Sequence of chain 1.B:
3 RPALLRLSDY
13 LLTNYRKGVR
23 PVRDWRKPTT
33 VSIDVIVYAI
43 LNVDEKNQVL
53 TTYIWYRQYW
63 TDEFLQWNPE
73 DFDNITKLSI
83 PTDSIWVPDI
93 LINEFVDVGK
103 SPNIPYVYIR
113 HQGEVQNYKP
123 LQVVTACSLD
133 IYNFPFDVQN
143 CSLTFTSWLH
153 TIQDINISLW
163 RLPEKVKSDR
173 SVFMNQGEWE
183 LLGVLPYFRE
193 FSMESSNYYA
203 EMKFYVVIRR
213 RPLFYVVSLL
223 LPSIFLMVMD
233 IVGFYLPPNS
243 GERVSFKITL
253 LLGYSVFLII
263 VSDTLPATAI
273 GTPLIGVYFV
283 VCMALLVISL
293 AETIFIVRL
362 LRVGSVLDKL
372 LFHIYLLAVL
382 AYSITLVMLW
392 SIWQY

Binding-site contacts:
Ligand atom N2 contacts residue ILE154 of chain 1.B at 4.1 Å.
Ligand atom C7 contacts residue ASN158 of chain 1.B at 3.3 Å.
Ligand atom N2 contacts residue GLU192 of chain 1.B at 4.4 Å.
Ligand atom C8 contacts residue ILE154 of chain 1.B at 4.0 Å (hydrophobic).
Ligand atom C5 contacts residue ASN158 of chain 1.B at 3.6 Å.
Ligand atom C3 contacts residue PHE190 of chain 1.B at 4.4 Å (hydrophobic).
Ligand atom C8 contacts residue PHE190 of chain 1.B at 4.0 Å (hydrophobic).
Ligand atom C1 contacts residue ILE159 of chain 1.B at 4.3 Å (hydrophobic).
Ligand atom O5 contacts residue PHE190 of chain 1.B at 4.0 Å.
Ligand atom C8 contacts residue ASN158 of chain 1.B at 4.5 Å.
Ligand atom C1 contacts residue PHE190 of chain 1.B at 3.7 Å (hydrophobic).
Ligand atom O5 contacts residue SER160 of chain 1.B at 3.5 Å (h-bond).
Ligand atom C3 contacts residue ASN158 of chain 1.B at 3.8 Å.
Ligand atom O5 contacts residue ASN158 of chain 1.B at 2.3 Å (h-bond).
Ligand atom O6 contacts residue ILE159 of chain 1.B at 4.2 Å.
Ligand atom C5 contacts residue PHE190 of chain 1.B at 3.7 Å (hydrophobic).
Ligand atom C6 contacts residue PHE190 of chain 1.B at 4.5 Å (hydrophobic).
Ligand atom C2 contacts residue ASN158 of chain 1.B at 2.5 Å.
Ligand atom N2 contacts residue ASN158 of chain 1.B at 3.0 Å (h-bond).
Ligand atom C5 contacts residue SER160 of chain 1.B at 4.0 Å.
Ligand atom O7 contacts residue ASN158 of chain 1.B at 3.2 Å (h-bond).
Ligand atom C4 contacts residue ASN158 of chain 1.B at 4.2 Å.
Ligand atom C5 contacts residue ILE159 of chain 1.B at 3.9 Å (hydrophobic).
Ligand atom O7 contacts residue PHE190 of chain 1.B at 4.4 Å.
Ligand atom O6 contacts residue SER160 of chain 1.B at 2.6 Å (h-bond).
Ligand atom C7 contacts residue ILE154 of chain 1.B at 4.3 Å (hydrophobic).
Ligand atom C1 contacts residue ASN158 of chain 1.B at 1.4 Å.
Ligand atom C6 contacts residue SER160 of chain 1.B at 3.1 Å.
Ligand atom O5 contacts residue ILE159 of chain 1.B at 3.5 Å (h-bond).
Ligand atom C6 contacts residue ILE159 of chain 1.B at 3.6 Å (hydrophobic).

This protein binds this small molecule.
Small molecule (SMILES): CC(=O)N[C@H]1[C@H](O[C@H]2[C@H](O)[C@@H](NC(C)=O)CO[C@@H]2CO)O[C@H](CO)[C@@H](O)[C@@H]1O